Binding-site contacts:
Ligand atom N2 contacts residue PRO508 of chain 1.D at 3.3 Å.
Ligand atom N2 contacts residue ARG509 of chain 1.D at 2.9 Å (salt-bridge).
Ligand atom C1 contacts residue CYS576 of chain 1.D at 3.9 Å (hydrophobic).
Ligand atom O3 contacts residue CYS579 of chain 1.D at 3.9 Å.
Ligand atom O3 contacts residue PRO531 of chain 1.D at 3.5 Å.
Ligand atom FE contacts residue 3NI1 of chain 1.DA at 2.9 Å.
Ligand atom C1 contacts residue VAL530 of chain 1.D at 3.6 Å (hydrophobic).
Ligand atom C2 contacts residue PRO508 of chain 1.D at 4.2 Å (hydrophobic).
Ligand atom N2 contacts residue ALA507 of chain 1.D at 3.2 Å.
Ligand atom C1 contacts residue CYS579 of chain 1.D at 3.1 Å (hydrophobic).
Ligand atom N1 contacts residue PRO531 of chain 1.D at 3.5 Å.
Ligand atom C3 contacts residue CYS579 of chain 1.D at 3.0 Å (hydrophobic).
Ligand atom C1 contacts residue PRO531 of chain 1.D at 3.8 Å (hydrophobic).
Ligand atom FE contacts residue CYS579 of chain 1.D at 2.3 Å.
Ligand atom O3 contacts residue VAL82 of chain 1.D at 3.5 Å.
Ligand atom O3 contacts residue CYS79 of chain 1.D at 4.0 Å.
Ligand atom C1 contacts residue 3NI1 of chain 1.DA at 4.0 Å.
Ligand atom N1 contacts residue VAL530 of chain 1.D at 3.7 Å.
Ligand atom N2 contacts residue CYS79 of chain 1.D at 3.6 Å.
Ligand atom C3 contacts residue HIS83 of chain 1.D at 3.4 Å.
Ligand atom C1 contacts residue THR532 of chain 1.D at 3.8 Å.
Ligand atom C2 contacts residue ARG509 of chain 1.D at 3.4 Å.
Ligand atom C3 contacts residue CYS79 of chain 1.D at 3.2 Å (hydrophobic).
Ligand atom C2 contacts residue 3NI1 of chain 1.DA at 4.1 Å.
Ligand atom N1 contacts residue CYS576 of chain 1.D at 4.0 Å.
Ligand atom C3 contacts residue VAL82 of chain 1.D at 3.8 Å (hydrophobic).
Ligand atom N1 contacts residue CYS579 of chain 1.D at 3.4 Å.
Ligand atom O3 contacts residue VAL530 of chain 1.D at 3.4 Å.
Ligand atom N1 contacts residue THR532 of chain 1.D at 2.9 Å (h-bond).
Ligand atom C3 contacts residue ALA507 of chain 1.D at 3.8 Å (hydrophobic).
Ligand atom O3 contacts residue HIS83 of chain 1.D at 3.3 Å (h-bond).
Ligand atom O3 contacts residue LEU512 of chain 1.D at 3.5 Å.
Ligand atom N1 contacts residue ARG509 of chain 1.D at 3.8 Å.
Ligand atom C3 contacts residue VAL530 of chain 1.D at 3.5 Å (hydrophobic).
Ligand atom C2 contacts residue CYS79 of chain 1.D at 3.2 Å (hydrophobic).
Ligand atom C1 contacts residue ARG509 of chain 1.D at 3.7 Å.
Ligand atom FE contacts residue CYS79 of chain 1.D at 2.4 Å.
Ligand atom C3 contacts residue PRO531 of chain 1.D at 3.8 Å (hydrophobic).
Ligand atom O3 contacts residue ALA507 of chain 1.D at 3.5 Å.
Ligand atom C2 contacts residue ALA507 of chain 1.D at 3.6 Å (hydrophobic).

Sequence of chain 1.D:
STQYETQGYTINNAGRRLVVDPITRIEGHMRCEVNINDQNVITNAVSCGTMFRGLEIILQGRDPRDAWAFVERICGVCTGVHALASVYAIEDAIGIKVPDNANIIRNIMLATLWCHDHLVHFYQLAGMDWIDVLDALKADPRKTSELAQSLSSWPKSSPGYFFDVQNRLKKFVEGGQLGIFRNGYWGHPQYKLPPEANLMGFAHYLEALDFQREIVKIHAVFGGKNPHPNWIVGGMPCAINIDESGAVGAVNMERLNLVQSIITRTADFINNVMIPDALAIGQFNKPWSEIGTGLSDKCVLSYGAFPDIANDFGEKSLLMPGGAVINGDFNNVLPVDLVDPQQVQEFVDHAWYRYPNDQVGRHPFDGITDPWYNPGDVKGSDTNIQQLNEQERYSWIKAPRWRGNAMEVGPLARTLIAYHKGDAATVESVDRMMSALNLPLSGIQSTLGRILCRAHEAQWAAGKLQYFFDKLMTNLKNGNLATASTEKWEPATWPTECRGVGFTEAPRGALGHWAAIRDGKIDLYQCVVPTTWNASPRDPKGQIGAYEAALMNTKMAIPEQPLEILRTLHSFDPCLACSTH

This protein binds this small molecule.
Small molecule (SMILES): N#C[Fe](=C=O)C#N